This small molecule binds to this protein.
Small molecule (SMILES): CC(=O)N[C@H]1[C@H](O[C@H]2[C@H](O)[C@@H](NC(C)=O)CO[C@@H]2CO)O[C@H](CO)[C@@H](O)[C@@H]1O

Binding-site contacts:
Ligand atom O6 contacts residue ARG412 of chain 3.A at 3.1 Å (salt-bridge).
Ligand atom C2 contacts residue ASN265 of chain 3.A at 2.5 Å.
Ligand atom C1 contacts residue ASN265 of chain 3.A at 1.4 Å.
Ligand atom C7 contacts residue ASN265 of chain 3.A at 3.5 Å.
Ligand atom C1 contacts residue GLN263 of chain 3.A at 3.9 Å.
Ligand atom C3 contacts residue GLN263 of chain 3.A at 3.5 Å.
Ligand atom C5 contacts residue ARG412 of chain 3.A at 4.3 Å.
Ligand atom O5 contacts residue GLN263 of chain 3.A at 4.5 Å.
Ligand atom N2 contacts residue GLN263 of chain 3.A at 4.1 Å.
Ligand atom C2 contacts residue GLN263 of chain 3.A at 4.0 Å.
Ligand atom O7 contacts residue SER381 of chain 3.A at 4.4 Å.
Ligand atom C8 contacts residue SER303 of chain 3.A at 3.3 Å.
Ligand atom O7 contacts residue ASN265 of chain 3.A at 3.8 Å.
Ligand atom O5 contacts residue ASN265 of chain 3.A at 2.4 Å (h-bond).
Ligand atom O7 contacts residue ASN301 of chain 3.A at 4.1 Å.
Ligand atom O6 contacts residue ASN379 of chain 3.A at 4.2 Å.
Ligand atom C3 contacts residue ASN265 of chain 3.A at 3.8 Å.
Ligand atom C5 contacts residue ASN265 of chain 3.A at 3.6 Å.
Ligand atom C5 contacts residue GLN263 of chain 3.A at 4.0 Å.
Ligand atom C6 contacts residue ARG412 of chain 3.A at 4.1 Å.
Ligand atom C8 contacts residue SER381 of chain 3.A at 4.2 Å.
Ligand atom C4 contacts residue GLN263 of chain 3.A at 4.2 Å.
Ligand atom N2 contacts residue ASN265 of chain 3.A at 2.9 Å (h-bond).
Ligand atom C8 contacts residue VAL302 of chain 3.A at 3.8 Å (hydrophobic).
Ligand atom O5 contacts residue ARG412 of chain 3.A at 3.3 Å (salt-bridge).
Ligand atom C4 contacts residue ASN265 of chain 3.A at 4.2 Å.
Ligand atom C1 contacts residue ARG412 of chain 3.A at 4.1 Å.
Ligand atom C7 contacts residue ASN301 of chain 3.A at 4.3 Å.
Ligand atom O3 contacts residue GLN263 of chain 3.A at 4.5 Å.
Ligand atom C8 contacts residue ASN301 of chain 3.A at 3.7 Å.
Ligand atom C8 contacts residue GLN263 of chain 3.A at 4.2 Å.

Sequence of chain 3.A:
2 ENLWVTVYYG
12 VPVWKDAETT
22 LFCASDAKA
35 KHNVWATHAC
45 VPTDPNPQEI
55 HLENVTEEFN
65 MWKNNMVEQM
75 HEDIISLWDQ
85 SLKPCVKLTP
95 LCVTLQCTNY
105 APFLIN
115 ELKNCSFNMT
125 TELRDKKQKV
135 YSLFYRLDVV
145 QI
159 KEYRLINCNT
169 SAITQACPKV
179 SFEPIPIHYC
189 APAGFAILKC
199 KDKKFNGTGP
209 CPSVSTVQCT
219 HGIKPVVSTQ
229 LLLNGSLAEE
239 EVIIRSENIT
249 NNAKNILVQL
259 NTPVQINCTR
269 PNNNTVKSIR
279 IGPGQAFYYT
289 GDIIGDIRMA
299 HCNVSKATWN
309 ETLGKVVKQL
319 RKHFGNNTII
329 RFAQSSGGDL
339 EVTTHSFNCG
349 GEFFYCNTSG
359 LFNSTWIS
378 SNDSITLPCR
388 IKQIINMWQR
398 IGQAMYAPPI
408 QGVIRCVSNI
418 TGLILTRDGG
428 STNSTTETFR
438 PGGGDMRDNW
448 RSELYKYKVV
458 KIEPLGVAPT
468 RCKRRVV